Sequence of chain 1.F:
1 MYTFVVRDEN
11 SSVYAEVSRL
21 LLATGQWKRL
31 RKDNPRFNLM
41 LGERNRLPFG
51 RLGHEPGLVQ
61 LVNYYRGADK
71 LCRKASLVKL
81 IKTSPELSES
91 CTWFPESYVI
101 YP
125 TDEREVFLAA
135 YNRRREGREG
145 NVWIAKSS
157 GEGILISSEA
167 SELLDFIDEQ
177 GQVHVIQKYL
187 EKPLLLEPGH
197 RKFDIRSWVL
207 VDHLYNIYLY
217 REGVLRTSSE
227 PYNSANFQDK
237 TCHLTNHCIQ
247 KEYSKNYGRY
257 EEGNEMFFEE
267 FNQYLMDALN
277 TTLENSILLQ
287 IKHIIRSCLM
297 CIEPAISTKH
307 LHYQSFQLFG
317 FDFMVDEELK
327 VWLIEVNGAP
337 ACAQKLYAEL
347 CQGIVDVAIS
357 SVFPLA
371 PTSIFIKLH

Sequence of chain 1.A:
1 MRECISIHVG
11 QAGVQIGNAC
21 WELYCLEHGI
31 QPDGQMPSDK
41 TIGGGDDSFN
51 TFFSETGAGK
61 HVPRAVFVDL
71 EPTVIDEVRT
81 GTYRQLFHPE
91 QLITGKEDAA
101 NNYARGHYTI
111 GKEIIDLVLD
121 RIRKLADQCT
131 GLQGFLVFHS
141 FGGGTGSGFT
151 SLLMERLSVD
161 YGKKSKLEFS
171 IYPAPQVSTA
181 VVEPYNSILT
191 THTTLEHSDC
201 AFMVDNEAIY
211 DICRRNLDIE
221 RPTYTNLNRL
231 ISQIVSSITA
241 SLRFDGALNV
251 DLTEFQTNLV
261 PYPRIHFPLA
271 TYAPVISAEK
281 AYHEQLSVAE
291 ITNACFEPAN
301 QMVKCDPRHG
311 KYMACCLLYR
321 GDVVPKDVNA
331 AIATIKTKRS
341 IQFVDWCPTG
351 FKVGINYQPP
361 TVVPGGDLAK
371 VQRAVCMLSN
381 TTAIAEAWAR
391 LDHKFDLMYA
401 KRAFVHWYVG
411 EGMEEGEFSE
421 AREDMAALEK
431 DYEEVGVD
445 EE

A small-molecule ligand and the protein it binds are described below.
Small molecule (SMILES): Nc1ncnc2c1ncn2[C@@H]1O[C@H](CO[P](=O)(O)O[P](=O)(O)CP(=O)(O)O)[C@@H](O)[C@H]1O

Binding-site contacts:
Ligand atom O3G contacts residue ARG202 of chain 1.F at 3.5 Å (salt-bridge).
Ligand atom C8 contacts residue LYS150 of chain 1.F at 3.5 Å.
Ligand atom N6 contacts residue GLN183 of chain 1.F at 3.4 Å (h-bond).
Ligand atom C2 contacts residue TYR185 of chain 1.F at 3.6 Å (hydrophobic).
Ligand atom O2A contacts residue LYS150 of chain 1.F at 3.0 Å (salt-bridge).
Ligand atom O1B contacts residue GLU331 of chain 1.F at 2.8 Å (salt-bridge).
Ligand atom O1B contacts residue LYS74 of chain 1.F at 2.7 Å (salt-bridge).
Ligand atom O3' contacts residue ASP200 of chain 1.F at 3.3 Å (salt-bridge).
Ligand atom O2A contacts residue LYS74 of chain 1.F at 3.4 Å.
Ligand atom N1 contacts residue TYR185 of chain 1.F at 3.7 Å.
Ligand atom N1 contacts residue LEU186 of chain 1.F at 2.9 Å (h-bond).
Ligand atom N7 contacts residue LYS150 of chain 1.F at 3.5 Å (salt-bridge).
Ligand atom N6 contacts residue TYR185 of chain 1.F at 3.7 Å.
Ligand atom N6 contacts residue LYS184 of chain 1.F at 2.8 Å (salt-bridge).
Ligand atom C2 contacts residue MET320 of chain 1.F at 3.7 Å (hydrophobic).
Ligand atom O2G contacts residue GLU331 of chain 1.F at 2.8 Å (salt-bridge).
Ligand atom O1G contacts residue GLU446 of chain 1.A at 3.7 Å.
Ligand atom O2G contacts residue ASN333 of chain 1.F at 2.6 Å (h-bond).
Ligand atom C2 contacts residue LEU186 of chain 1.F at 3.6 Å (hydrophobic).
Ligand atom C3' contacts residue THR241 of chain 1.F at 3.7 Å.
Ligand atom O1B contacts residue MG1 of chain 1.Z at 2.7 Å.
Ligand atom C3B contacts residue ASN242 of chain 1.F at 3.6 Å.
Ligand atom O3' contacts residue THR241 of chain 1.F at 2.6 Å (h-bond).
Ligand atom N7 contacts residue ILE148 of chain 1.F at 3.6 Å.
Ligand atom C8 contacts residue ILE148 of chain 1.F at 3.6 Å (hydrophobic).
Ligand atom O3G contacts residue GLU331 of chain 1.F at 3.7 Å.
Ligand atom C5' contacts residue ASN242 of chain 1.F at 3.2 Å.
Ligand atom O2G contacts residue MG1 of chain 1.Z at 2.2 Å.
Ligand atom O3G contacts residue ARG222 of chain 1.F at 3.6 Å.
Ligand atom O3G contacts residue ASN333 of chain 1.F at 3.1 Å (h-bond).
Ligand atom C2 contacts residue LYS198 of chain 1.F at 3.8 Å.
Ligand atom C6 contacts residue LEU186 of chain 1.F at 3.8 Å (hydrophobic).
Ligand atom O3G contacts residue ASP318 of chain 1.F at 3.2 Å (salt-bridge).
Ligand atom N7 contacts residue GLN183 of chain 1.F at 3.6 Å.
Ligand atom O1A contacts residue GLU331 of chain 1.F at 3.1 Å (salt-bridge).
Ligand atom N3 contacts residue TYR185 of chain 1.F at 3.6 Å.
Ligand atom O2' contacts residue THR241 of chain 1.F at 2.9 Å (h-bond).
Ligand atom PG contacts residue MG1 of chain 1.Z at 3.6 Å.
Ligand atom N3 contacts residue LYS198 of chain 1.F at 3.2 Å (salt-bridge).
Ligand atom PG contacts residue GLU331 of chain 1.F at 3.7 Å.